Binding-site contacts:
Ligand atom C09 contacts residue PHE250 of chain 1.D at 3.8 Å (hydrophobic).
Ligand atom N16 contacts residue GLN280 of chain 1.D at 3.3 Å (h-bond).
Ligand atom C23 contacts residue GLU275 of chain 1.D at 3.5 Å.
Ligand atom N04 contacts residue GLY279 of chain 1.D at 3.6 Å.
Ligand atom C08 contacts residue PHE283 of chain 1.D at 3.5 Å (hydrophobic).
Ligand atom C05 contacts residue MET267 of chain 1.D at 3.8 Å (hydrophobic).
Ligand atom N04 contacts residue TYR247 of chain 1.D at 2.7 Å (h-bond).
Ligand atom C23 contacts residue VAL276 of chain 1.D at 3.8 Å (hydrophobic).
Ligand atom N01 contacts residue GLY279 of chain 1.D at 3.5 Å.
Ligand atom C09 contacts residue TYR247 of chain 1.D at 3.7 Å (hydrophobic).
Ligand atom C18 contacts residue ILE246 of chain 1.D at 3.5 Å (hydrophobic).
Ligand atom N07 contacts residue MET267 of chain 1.D at 3.7 Å.
Ligand atom C23 contacts residue LYS272 of chain 1.D at 3.7 Å.
Ligand atom C09 contacts residue MET267 of chain 1.D at 3.7 Å (hydrophobic).
Ligand atom C03 contacts residue TYR247 of chain 1.D at 3.5 Å (hydrophobic).
Ligand atom C24 contacts residue TYR247 of chain 1.D at 3.6 Å (hydrophobic).
Ligand atom N06 contacts residue MET267 of chain 1.D at 3.8 Å.
Ligand atom C21 contacts residue PRO266 of chain 1.D at 3.8 Å (hydrophobic).
Ligand atom C03 contacts residue MET267 of chain 1.D at 3.6 Å (hydrophobic).
Ligand atom N01 contacts residue MET267 of chain 1.D at 3.7 Å.
Ligand atom C18 contacts residue VAL232 of chain 1.D at 3.7 Å (hydrophobic).
Ligand atom C22 contacts residue GLU275 of chain 1.D at 3.8 Å.
Ligand atom C12 contacts residue PHE283 of chain 1.D at 3.6 Å (hydrophobic).
Ligand atom C08 contacts residue GLN280 of chain 1.D at 3.5 Å.
Ligand atom C13 contacts residue PHE283 of chain 1.D at 3.5 Å (hydrophobic).
Ligand atom C05 contacts residue GLY279 of chain 1.D at 3.4 Å.
Ligand atom C08 contacts residue TYR247 of chain 1.D at 3.7 Å (hydrophobic).
Ligand atom N04 contacts residue MET267 of chain 1.D at 3.7 Å.
Ligand atom C10 contacts residue PHE283 of chain 1.D at 3.8 Å (hydrophobic).
Ligand atom N17 contacts residue PHE283 of chain 1.D at 3.7 Å.
Ligand atom C21 contacts residue MET267 of chain 1.D at 3.6 Å (hydrophobic).
Ligand atom N07 contacts residue GLY279 of chain 1.D at 3.7 Å.
Ligand atom C03 contacts residue GLY279 of chain 1.D at 3.6 Å.
Ligand atom N14 contacts residue PHE283 of chain 1.D at 3.4 Å.
Ligand atom N11 contacts residue ILE246 of chain 1.D at 3.8 Å.
Ligand atom C10 contacts residue LEU229 of chain 1.D at 3.4 Å (hydrophobic).
Ligand atom N17 contacts residue PHE250 of chain 1.D at 3.5 Å.
Ligand atom C12 contacts residue ILE246 of chain 1.D at 3.6 Å (hydrophobic).
Ligand atom C02 contacts residue PHE250 of chain 1.D at 3.8 Å (hydrophobic).
Ligand atom C15 contacts residue PHE283 of chain 1.D at 3.5 Å (hydrophobic).

Sequence of chain 1.D:
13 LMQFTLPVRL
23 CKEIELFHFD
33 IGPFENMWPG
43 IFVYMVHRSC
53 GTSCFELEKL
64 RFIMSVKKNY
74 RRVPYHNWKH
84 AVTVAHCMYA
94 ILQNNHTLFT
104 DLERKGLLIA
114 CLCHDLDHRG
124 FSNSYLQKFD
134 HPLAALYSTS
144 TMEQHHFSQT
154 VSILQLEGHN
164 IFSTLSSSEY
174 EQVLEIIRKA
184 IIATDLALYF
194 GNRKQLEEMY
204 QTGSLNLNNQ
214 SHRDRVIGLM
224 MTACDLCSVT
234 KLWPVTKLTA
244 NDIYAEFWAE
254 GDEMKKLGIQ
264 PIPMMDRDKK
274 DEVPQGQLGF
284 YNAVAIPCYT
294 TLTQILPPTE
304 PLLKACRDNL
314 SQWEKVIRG

This small molecule binds to this protein.
Small molecule (SMILES): Cc1ncc(C)n2nc(CCc3nc(N4CCCC4)n(C)n3)nc12